A small-molecule ligand and the protein it binds are described below.
Small molecule (SMILES): COc1nc2ccc([C@](O)(c3ccc(Cl)cc3)c3cncn3C)cc2c(Cl)c1Cc1ccc(-n2cccn2)cc1

Sequence of chain 1.A:
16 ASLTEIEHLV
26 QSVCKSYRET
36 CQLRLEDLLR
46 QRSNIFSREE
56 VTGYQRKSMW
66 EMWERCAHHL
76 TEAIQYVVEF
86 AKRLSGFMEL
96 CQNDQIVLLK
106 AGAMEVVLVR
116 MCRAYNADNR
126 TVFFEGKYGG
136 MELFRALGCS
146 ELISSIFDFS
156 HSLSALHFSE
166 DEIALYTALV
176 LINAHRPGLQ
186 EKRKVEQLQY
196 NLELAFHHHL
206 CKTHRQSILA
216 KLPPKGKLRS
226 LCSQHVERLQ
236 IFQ

Binding-site contacts:
Ligand atom C29 contacts residue PHE128 of chain 1.A at 3.7 Å (hydrophobic).
Ligand atom C31 contacts residue HIS74 of chain 1.A at 3.6 Å.
Ligand atom C19 contacts residue ILE151 of chain 1.A at 3.6 Å (hydrophobic).
Ligand atom N30 contacts residue GLU130 of chain 1.A at 3.1 Å (salt-bridge).
Ligand atom C1 contacts residue ILE151 of chain 1.A at 3.5 Å (hydrophobic).
Ligand atom C9 contacts residue HIS74 of chain 1.A at 3.8 Å.
Ligand atom C35 contacts residue GLN37 of chain 1.A at 3.6 Å.
Ligand atom N30 contacts residue PHE129 of chain 1.A at 3.8 Å.
Ligand atom C5 contacts residue MET116 of chain 1.A at 3.4 Å (hydrophobic).
Ligand atom N30 contacts residue HIS74 of chain 1.A at 3.7 Å.
Ligand atom C35 contacts residue MET116 of chain 1.A at 3.6 Å (hydrophobic).
Ligand atom C37 contacts residue GLN37 of chain 1.A at 3.3 Å.
Ligand atom C24 contacts residue LEU226 of chain 1.A at 3.5 Å (hydrophobic).
Ligand atom C22 contacts residue VAL231 of chain 1.A at 3.4 Å (hydrophobic).
Ligand atom C36 contacts residue MET116 of chain 1.A at 3.6 Å (hydrophobic).
Ligand atom C20 contacts residue ILE151 of chain 1.A at 3.5 Å (hydrophobic).
Ligand atom C33 contacts residue GLN37 of chain 1.A at 3.4 Å.
Ligand atom CL12 contacts residue LEU75 of chain 1.A at 3.4 Å.
Ligand atom C6 contacts residue PHE128 of chain 1.A at 3.7 Å (hydrophobic).
Ligand atom C39 contacts residue LEU38 of chain 1.A at 3.5 Å (hydrophobic).
Ligand atom N25 contacts residue LEU147 of chain 1.A at 3.6 Å.
Ligand atom C3 contacts residue PHE139 of chain 1.A at 3.7 Å (hydrophobic).
Ligand atom O2 contacts residue PHE139 of chain 1.A at 3.7 Å.
Ligand atom C6 contacts residue MET116 of chain 1.A at 3.8 Å (hydrophobic).
Ligand atom N4 contacts residue MET116 of chain 1.A at 3.5 Å.
Ligand atom O2 contacts residue ILE151 of chain 1.A at 3.8 Å.
Ligand atom C13 contacts residue PHE139 of chain 1.A at 3.7 Å (hydrophobic).
Ligand atom C36 contacts residue GLN37 of chain 1.A at 3.3 Å.
Ligand atom C29 contacts residue HIS74 of chain 1.A at 3.8 Å.
Ligand atom C23 contacts residue MET109 of chain 1.A at 3.6 Å (hydrophobic).
Ligand atom C40 contacts residue LEU38 of chain 1.A at 3.5 Å (hydrophobic).
Ligand atom C26 contacts residue HIS74 of chain 1.A at 3.7 Å.
Ligand atom N32 contacts residue HIS74 of chain 1.A at 3.6 Å.
Ligand atom C7 contacts residue MET116 of chain 1.A at 3.8 Å (hydrophobic).
Ligand atom C7 contacts residue PHE128 of chain 1.A at 3.7 Å (hydrophobic).
Ligand atom C29 contacts residue PHE129 of chain 1.A at 3.8 Å (hydrophobic).
Ligand atom C23 contacts residue VAL231 of chain 1.A at 3.4 Å (hydrophobic).
Ligand atom C28 contacts residue HIS74 of chain 1.A at 3.4 Å.
Ligand atom C39 contacts residue GLN37 of chain 1.A at 3.6 Å.
Ligand atom O27 contacts residue HIS74 of chain 1.A at 3.0 Å (h-bond).